Binding-site contacts:
Ligand atom C2B contacts residue ILE184 of chain 14.A at 4.1 Å (hydrophobic).
Ligand atom C3 contacts residue MET217 of chain 14.A at 4.2 Å (hydrophobic).
Ligand atom C5B contacts residue ILE125 of chain 14.A at 3.5 Å (hydrophobic).
Ligand atom CL2 contacts residue ILE184 of chain 14.A at 4.2 Å.
Ligand atom C3C contacts residue ILE101 of chain 14.A at 3.8 Å (hydrophobic).
Ligand atom N3A contacts residue ILE220 of chain 14.A at 4.3 Å.
Ligand atom CL2 contacts residue LEU187 of chain 14.A at 3.9 Å.
Ligand atom C31 contacts residue MET195 of chain 14.A at 3.9 Å (hydrophobic).
Ligand atom C5B contacts residue ILE220 of chain 14.A at 4.3 Å (hydrophobic).
Ligand atom C2B contacts residue TYR147 of chain 14.A at 3.4 Å (hydrophobic).
Ligand atom C5 contacts residue MET217 of chain 14.A at 3.8 Å (hydrophobic).
Ligand atom C2A contacts residue ILE220 of chain 14.A at 4.1 Å (hydrophobic).
Ligand atom N3A contacts residue TYR147 of chain 14.A at 4.1 Å.
Ligand atom C3B contacts residue TYR147 of chain 14.A at 3.3 Å (hydrophobic).
Ligand atom O1A contacts residue ILE239 of chain 14.A at 4.3 Å.
Ligand atom C2C contacts residue MET217 of chain 14.A at 3.9 Å (hydrophobic).
Ligand atom C2C contacts residue ILE101 of chain 14.A at 4.2 Å (hydrophobic).
Ligand atom C3B contacts residue ILE125 of chain 14.A at 4.3 Å (hydrophobic).
Ligand atom C5A contacts residue TYR145 of chain 14.A at 3.7 Å (hydrophobic).
Ligand atom C3 contacts residue LEU103 of chain 14.A at 4.3 Å (hydrophobic).
Ligand atom CL1 contacts residue ILE239 of chain 14.A at 4.0 Å.
Ligand atom O1 contacts residue MET217 of chain 14.A at 2.7 Å (h-bond).
Ligand atom N3A contacts residue PHE182 of chain 14.A at 4.1 Å.
Ligand atom C6B contacts residue ILE125 of chain 14.A at 3.3 Å (hydrophobic).
Ligand atom CL2 contacts residue TYR147 of chain 14.A at 2.4 Å.
Ligand atom C4A contacts residue TYR145 of chain 14.A at 3.7 Å (hydrophobic).
Ligand atom C5A contacts residue LEU127 of chain 14.A at 3.8 Å (hydrophobic).
Ligand atom O1A contacts residue LEU127 of chain 14.A at 4.1 Å.
Ligand atom C2A contacts residue PHE182 of chain 14.A at 4.1 Å (hydrophobic).
Ligand atom N2 contacts residue MET217 of chain 14.A at 3.1 Å (h-bond).
Ligand atom C31 contacts residue LEU103 of chain 14.A at 4.1 Å (hydrophobic).
Ligand atom C1B contacts residue ILE125 of chain 14.A at 3.6 Å (hydrophobic).
Ligand atom C4A contacts residue MET146 of chain 14.A at 4.0 Å (hydrophobic).
Ligand atom C4 contacts residue LEU103 of chain 14.A at 3.6 Å (hydrophobic).
Ligand atom C4B contacts residue ILE220 of chain 14.A at 4.2 Å (hydrophobic).
Ligand atom CL1 contacts residue ILE125 of chain 14.A at 3.7 Å.
Ligand atom N2 contacts residue ASN215 of chain 14.A at 4.0 Å.
Ligand atom C4B contacts residue ILE125 of chain 14.A at 4.0 Å (hydrophobic).
Ligand atom C2B contacts residue ILE125 of chain 14.A at 4.1 Å (hydrophobic).
Ligand atom O1B contacts residue ILE125 of chain 14.A at 4.1 Å.

The small molecule below binds the protein below.
Small molecule (SMILES): Cc1cc(CCCOc2c(Cl)cc(C3=NCCO3)cc2Cl)on1

Sequence of chain 14.A:
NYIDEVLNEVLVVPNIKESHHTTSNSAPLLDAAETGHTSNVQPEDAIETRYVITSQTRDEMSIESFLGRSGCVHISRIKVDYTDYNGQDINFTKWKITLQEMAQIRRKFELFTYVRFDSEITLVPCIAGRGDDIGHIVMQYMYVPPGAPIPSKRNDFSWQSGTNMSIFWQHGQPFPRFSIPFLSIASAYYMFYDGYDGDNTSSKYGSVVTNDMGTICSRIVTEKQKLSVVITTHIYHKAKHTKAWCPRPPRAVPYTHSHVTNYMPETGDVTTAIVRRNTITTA